A protein and the small-molecule ligand that binds it are described below.
Small molecule (SMILES): CC(=O)N[C@@H]1[C@@H](O)[C@H](O)[C@@H](CO)O[C@H]1O

Binding-site contacts:
Ligand atom C5 contacts residue TYR127 of chain 1.A at 4.5 Å (hydrophobic).
Ligand atom C5 contacts residue ASN124 of chain 1.A at 4.5 Å.
Ligand atom C4 contacts residue NAG1 of chain 1.L at 3.4 Å.
Ligand atom O6 contacts residue NAG1 of chain 1.L at 4.4 Å.
Ligand atom O7 contacts residue ASN124 of chain 1.A at 3.5 Å (h-bond).
Ligand atom O4 contacts residue NAG1 of chain 1.L at 2.7 Å.
Ligand atom C1 contacts residue ASN124 of chain 1.A at 2.5 Å.
Ligand atom C2 contacts residue GLU120 of chain 1.A at 4.4 Å.
Ligand atom C1 contacts residue SER126 of chain 1.A at 4.4 Å.
Ligand atom C6 contacts residue PHE200 of chain 1.A at 4.3 Å (hydrophobic).
Ligand atom O6 contacts residue GLU120 of chain 1.A at 4.3 Å.
Ligand atom C5 contacts residue NAG1 of chain 1.L at 3.9 Å.
Ligand atom O5 contacts residue PHE200 of chain 1.A at 4.2 Å.
Ligand atom C1 contacts residue GLU120 of chain 1.A at 4.2 Å.
Ligand atom O5 contacts residue GLU120 of chain 1.A at 3.9 Å.
Ligand atom O6 contacts residue LEU218 of chain 1.B at 4.1 Å.
Ligand atom O5 contacts residue TYR127 of chain 1.A at 3.5 Å.
Ligand atom C5 contacts residue PHE200 of chain 1.A at 4.3 Å (hydrophobic).
Ligand atom C6 contacts residue TYR127 of chain 1.A at 3.8 Å (hydrophobic).
Ligand atom C7 contacts residue ASN124 of chain 1.A at 3.6 Å.
Ligand atom C3 contacts residue ASN124 of chain 1.A at 4.4 Å.
Ligand atom O7 contacts residue LEU218 of chain 1.B at 4.4 Å.
Ligand atom N2 contacts residue ASN124 of chain 1.A at 3.1 Å (h-bond).
Ligand atom C1 contacts residue TYR127 of chain 1.A at 4.0 Å (hydrophobic).
Ligand atom O6 contacts residue TYR127 of chain 1.A at 2.9 Å (h-bond).
Ligand atom O5 contacts residue ASN124 of chain 1.A at 3.1 Å (h-bond).
Ligand atom C2 contacts residue ASN124 of chain 1.A at 2.9 Å.
Ligand atom C6 contacts residue NAG1 of chain 1.L at 3.3 Å.
Ligand atom C4 contacts residue LEU218 of chain 1.B at 4.0 Å (hydrophobic).

Sequence of chain 1.B:
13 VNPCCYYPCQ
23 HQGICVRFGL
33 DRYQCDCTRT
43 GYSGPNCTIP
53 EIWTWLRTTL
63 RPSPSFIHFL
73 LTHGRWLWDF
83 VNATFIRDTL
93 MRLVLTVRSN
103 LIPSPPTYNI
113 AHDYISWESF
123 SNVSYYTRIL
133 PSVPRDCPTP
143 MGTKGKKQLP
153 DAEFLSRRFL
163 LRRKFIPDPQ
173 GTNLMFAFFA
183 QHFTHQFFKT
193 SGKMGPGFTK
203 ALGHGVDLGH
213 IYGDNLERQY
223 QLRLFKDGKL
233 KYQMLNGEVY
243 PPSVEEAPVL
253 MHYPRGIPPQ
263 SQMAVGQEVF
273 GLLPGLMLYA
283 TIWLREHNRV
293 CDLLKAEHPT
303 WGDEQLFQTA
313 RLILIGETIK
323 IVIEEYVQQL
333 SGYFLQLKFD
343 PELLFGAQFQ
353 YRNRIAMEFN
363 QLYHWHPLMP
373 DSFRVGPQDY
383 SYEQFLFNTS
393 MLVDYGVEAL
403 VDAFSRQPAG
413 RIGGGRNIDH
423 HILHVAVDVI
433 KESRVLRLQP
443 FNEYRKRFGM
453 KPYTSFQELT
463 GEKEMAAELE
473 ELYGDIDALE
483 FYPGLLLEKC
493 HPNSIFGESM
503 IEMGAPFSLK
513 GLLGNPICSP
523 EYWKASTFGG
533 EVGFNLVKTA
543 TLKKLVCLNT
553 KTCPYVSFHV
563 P

Sequence of chain 1.A:
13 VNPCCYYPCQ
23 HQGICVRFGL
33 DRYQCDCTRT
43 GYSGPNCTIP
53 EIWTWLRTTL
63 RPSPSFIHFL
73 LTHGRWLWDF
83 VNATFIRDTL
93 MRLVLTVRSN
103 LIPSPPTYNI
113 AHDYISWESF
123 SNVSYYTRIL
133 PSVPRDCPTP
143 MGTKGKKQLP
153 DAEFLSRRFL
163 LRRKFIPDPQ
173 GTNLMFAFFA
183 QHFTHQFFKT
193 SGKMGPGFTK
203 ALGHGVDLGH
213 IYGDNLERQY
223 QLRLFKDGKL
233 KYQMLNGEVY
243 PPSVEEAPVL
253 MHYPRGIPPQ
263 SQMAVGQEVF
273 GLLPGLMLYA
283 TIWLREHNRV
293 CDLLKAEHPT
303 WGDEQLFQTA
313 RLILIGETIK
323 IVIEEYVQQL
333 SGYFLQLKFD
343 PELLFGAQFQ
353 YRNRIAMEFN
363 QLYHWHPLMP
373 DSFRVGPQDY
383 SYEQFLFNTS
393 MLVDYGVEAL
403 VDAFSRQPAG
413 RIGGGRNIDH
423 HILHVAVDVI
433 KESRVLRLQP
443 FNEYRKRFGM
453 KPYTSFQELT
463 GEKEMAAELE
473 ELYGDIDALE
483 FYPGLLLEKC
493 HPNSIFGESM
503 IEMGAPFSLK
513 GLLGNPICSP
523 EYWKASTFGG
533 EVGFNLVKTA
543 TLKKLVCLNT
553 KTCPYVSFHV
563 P